The protein below binds the small molecule below.
Small molecule (SMILES): CC(=O)N[C@@H]1[C@@H](O)[C@H](O)[C@@H](CO)O[C@H]1O

Sequence of chain 1.E:
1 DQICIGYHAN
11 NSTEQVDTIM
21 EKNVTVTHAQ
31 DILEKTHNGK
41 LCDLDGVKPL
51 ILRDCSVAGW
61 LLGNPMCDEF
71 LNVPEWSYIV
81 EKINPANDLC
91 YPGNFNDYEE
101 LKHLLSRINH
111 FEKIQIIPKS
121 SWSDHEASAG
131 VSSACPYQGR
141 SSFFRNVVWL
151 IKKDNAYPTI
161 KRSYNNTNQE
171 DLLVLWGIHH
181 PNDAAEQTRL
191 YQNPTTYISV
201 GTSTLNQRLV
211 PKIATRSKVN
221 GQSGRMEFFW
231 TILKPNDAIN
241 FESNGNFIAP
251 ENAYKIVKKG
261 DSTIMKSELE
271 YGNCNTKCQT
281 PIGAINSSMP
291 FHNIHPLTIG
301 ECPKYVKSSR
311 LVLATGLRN

Sequence of chain 1.A:
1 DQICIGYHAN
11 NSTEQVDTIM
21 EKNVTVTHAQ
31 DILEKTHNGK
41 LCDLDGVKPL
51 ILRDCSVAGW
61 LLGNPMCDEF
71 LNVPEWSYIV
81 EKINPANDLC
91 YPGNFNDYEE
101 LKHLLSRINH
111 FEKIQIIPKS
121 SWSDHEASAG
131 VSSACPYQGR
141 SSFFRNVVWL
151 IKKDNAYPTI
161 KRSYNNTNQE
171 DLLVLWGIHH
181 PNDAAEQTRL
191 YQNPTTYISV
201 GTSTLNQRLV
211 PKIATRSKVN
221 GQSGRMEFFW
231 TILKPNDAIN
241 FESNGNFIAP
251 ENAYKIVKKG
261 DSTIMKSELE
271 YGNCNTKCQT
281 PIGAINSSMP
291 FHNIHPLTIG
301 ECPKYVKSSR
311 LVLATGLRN

Binding-site contacts:
Ligand atom C4 contacts residue ASN165 of chain 1.A at 4.2 Å.
Ligand atom C4 contacts residue ASN236 of chain 1.A at 4.4 Å.
Ligand atom C7 contacts residue ALA238 of chain 1.A at 4.0 Å (hydrophobic).
Ligand atom C7 contacts residue ASN236 of chain 1.A at 3.8 Å.
Ligand atom N2 contacts residue ASN236 of chain 1.A at 2.9 Å (h-bond).
Ligand atom C8 contacts residue ASN236 of chain 1.A at 3.9 Å.
Ligand atom C8 contacts residue ASP237 of chain 1.A at 3.8 Å.
Ligand atom C5 contacts residue ASN165 of chain 1.A at 3.6 Å.
Ligand atom O5 contacts residue ASN236 of chain 1.A at 4.2 Å.
Ligand atom C8 contacts residue SER217 of chain 1.E at 3.5 Å.
Ligand atom C1 contacts residue ASN165 of chain 1.A at 1.5 Å.
Ligand atom C1 contacts residue ASN236 of chain 1.A at 3.7 Å.
Ligand atom C3 contacts residue ASN165 of chain 1.A at 3.9 Å.
Ligand atom N2 contacts residue ASN165 of chain 1.A at 3.1 Å (h-bond).
Ligand atom C5 contacts residue ASN236 of chain 1.A at 3.6 Å.
Ligand atom O7 contacts residue ALA238 of chain 1.A at 4.2 Å.
Ligand atom C6 contacts residue ASN236 of chain 1.A at 4.3 Å.
Ligand atom C2 contacts residue ASN236 of chain 1.A at 3.6 Å.
Ligand atom O5 contacts residue ASN165 of chain 1.A at 2.3 Å (h-bond).
Ligand atom C8 contacts residue ALA238 of chain 1.A at 3.6 Å (hydrophobic).
Ligand atom O7 contacts residue ASN165 of chain 1.A at 4.0 Å.
Ligand atom C3 contacts residue ASN236 of chain 1.A at 4.0 Å.
Ligand atom O4 contacts residue ASN236 of chain 1.A at 4.3 Å.
Ligand atom C7 contacts residue ASN165 of chain 1.A at 3.9 Å.
Ligand atom C2 contacts residue ASN165 of chain 1.A at 2.6 Å.